Binding-site contacts:
Ligand atom CAA contacts residue ALA373 of chain 1.A at 3.6 Å (hydrophobic).
Ligand atom CAB contacts residue ALA373 of chain 1.A at 3.5 Å (hydrophobic).
Ligand atom CAQ contacts residue ALA355 of chain 1.A at 3.9 Å (hydrophobic).
Ligand atom CAE contacts residue LEU474 of chain 1.A at 3.6 Å (hydrophobic).
Ligand atom NAN contacts residue THR423 of chain 1.A at 3.8 Å.
Ligand atom CAT contacts residue GLU426 of chain 1.A at 3.8 Å.
Ligand atom OAK contacts residue ASP485 of chain 1.A at 3.2 Å (salt-bridge).
Ligand atom CAR contacts residue GLU426 of chain 1.A at 3.9 Å.
Ligand atom CAM contacts residue THR423 of chain 1.A at 3.5 Å.
Ligand atom CAC contacts residue LEU417 of chain 1.A at 4.0 Å (hydrophobic).
Ligand atom CAA contacts residue ALA418 of chain 1.A at 3.9 Å (hydrophobic).
Ligand atom FAG contacts residue ALA373 of chain 1.A at 3.5 Å.
Ligand atom FAG contacts residue ALA418 of chain 1.A at 3.2 Å.
Ligand atom CAI contacts residue ASP485 of chain 1.A at 3.8 Å.
Ligand atom OAU contacts residue GLU426 of chain 1.A at 3.2 Å (salt-bridge).
Ligand atom CAL contacts residue LEU474 of chain 1.A at 3.8 Å (hydrophobic).
Ligand atom CAJ contacts residue LEU474 of chain 1.A at 3.6 Å (hydrophobic).
Ligand atom NAN contacts residue ALA355 of chain 1.A at 3.6 Å.
Ligand atom CAP contacts residue THR423 of chain 1.A at 3.8 Å.
Ligand atom CAP contacts residue ALA355 of chain 1.A at 3.8 Å (hydrophobic).
Ligand atom CAX contacts residue GLU426 of chain 1.A at 3.5 Å.
Ligand atom FAG contacts residue CYS420 of chain 1.A at 2.9 Å.
Ligand atom CAO contacts residue THR423 of chain 1.A at 3.9 Å.
Ligand atom CAQ contacts residue THR423 of chain 1.A at 3.5 Å.
Ligand atom CAZ contacts residue GLU426 of chain 1.A at 3.9 Å.
Ligand atom OAK contacts residue GLN471 of chain 1.A at 3.6 Å.
Ligand atom CAM contacts residue ALA355 of chain 1.A at 3.8 Å (hydrophobic).
Ligand atom CAB contacts residue ALA418 of chain 1.A at 3.8 Å (hydrophobic).
Ligand atom CAF contacts residue LEU474 of chain 1.A at 3.5 Å (hydrophobic).
Ligand atom NAH contacts residue ASP485 of chain 1.A at 3.4 Å (salt-bridge).
Ligand atom CAC contacts residue LEU474 of chain 1.A at 3.5 Å (hydrophobic).
Ligand atom CAB contacts residue LEU474 of chain 1.A at 3.4 Å (hydrophobic).
Ligand atom NAV contacts residue ILE354 of chain 1.A at 3.9 Å.
Ligand atom CAD contacts residue LEU474 of chain 1.A at 3.6 Å (hydrophobic).
Ligand atom CAR contacts residue ILE354 of chain 1.A at 3.8 Å (hydrophobic).
Ligand atom NAY contacts residue GLU426 of chain 1.A at 3.5 Å (salt-bridge).
Ligand atom CAA contacts residue LEU474 of chain 1.A at 3.4 Å (hydrophobic).
Ligand atom FAG contacts residue LEU419 of chain 1.A at 3.4 Å.
Ligand atom CAO contacts residue ALA355 of chain 1.A at 3.7 Å (hydrophobic).
Ligand atom CAS contacts residue GLN471 of chain 1.A at 3.9 Å.

The small molecule below binds the protein below.
Small molecule (SMILES): Cc1[nH]c(/C=C2\C(=O)Nc3ccc(F)cc32)c(C)c1C(=O)NCCN1CCCC1

Sequence of chain 1.A:
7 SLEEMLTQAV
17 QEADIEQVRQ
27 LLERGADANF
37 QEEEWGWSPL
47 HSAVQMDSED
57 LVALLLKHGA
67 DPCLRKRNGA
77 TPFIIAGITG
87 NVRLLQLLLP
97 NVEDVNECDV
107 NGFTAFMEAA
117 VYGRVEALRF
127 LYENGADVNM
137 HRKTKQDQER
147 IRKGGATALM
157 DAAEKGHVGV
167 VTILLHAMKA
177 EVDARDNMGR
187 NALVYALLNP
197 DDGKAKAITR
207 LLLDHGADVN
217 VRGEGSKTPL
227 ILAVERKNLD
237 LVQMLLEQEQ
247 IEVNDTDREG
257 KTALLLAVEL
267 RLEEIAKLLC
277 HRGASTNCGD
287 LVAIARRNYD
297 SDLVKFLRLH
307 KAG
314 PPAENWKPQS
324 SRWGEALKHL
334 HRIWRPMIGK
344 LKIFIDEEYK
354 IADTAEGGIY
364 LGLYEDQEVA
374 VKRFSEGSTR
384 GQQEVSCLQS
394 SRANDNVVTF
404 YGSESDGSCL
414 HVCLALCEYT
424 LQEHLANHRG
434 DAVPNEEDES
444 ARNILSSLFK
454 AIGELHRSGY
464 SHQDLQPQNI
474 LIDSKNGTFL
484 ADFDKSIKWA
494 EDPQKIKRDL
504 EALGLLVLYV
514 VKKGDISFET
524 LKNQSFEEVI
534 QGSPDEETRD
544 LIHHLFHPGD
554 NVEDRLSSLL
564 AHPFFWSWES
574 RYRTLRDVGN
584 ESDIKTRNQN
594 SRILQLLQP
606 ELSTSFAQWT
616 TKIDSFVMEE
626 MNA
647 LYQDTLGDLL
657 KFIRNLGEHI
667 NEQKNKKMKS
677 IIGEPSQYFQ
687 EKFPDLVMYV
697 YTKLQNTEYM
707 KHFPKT